Sequence of chain 2.C:
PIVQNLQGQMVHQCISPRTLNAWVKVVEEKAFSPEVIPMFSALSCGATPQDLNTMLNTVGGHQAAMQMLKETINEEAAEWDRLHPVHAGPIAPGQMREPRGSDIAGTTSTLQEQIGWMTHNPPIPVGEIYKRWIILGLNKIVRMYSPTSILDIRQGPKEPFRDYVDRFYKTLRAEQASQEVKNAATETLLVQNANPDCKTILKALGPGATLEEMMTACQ

Binding-site contacts:
Ligand atom O32 contacts residue GLN180 of chain 6.C at 3.4 Å (h-bond).
Ligand atom O32 contacts residue LYS71 of chain 2.C at 2.8 Å (salt-bridge).
Ligand atom C23 contacts residue LEU57 of chain 2.C at 3.5 Å (hydrophobic).
Ligand atom F28 contacts residue LEU70 of chain 2.C at 3.5 Å.
Ligand atom C21 contacts residue ASN58 of chain 2.C at 3.5 Å.
Ligand atom C16 contacts residue ASN58 of chain 2.C at 3.6 Å.
Ligand atom N17 contacts residue ASN58 of chain 2.C at 3.0 Å (h-bond).
Ligand atom O62 contacts residue GLN180 of chain 6.C at 3.2 Å.
Ligand atom F39 contacts residue ARG174 of chain 6.C at 3.4 Å.
Ligand atom C60 contacts residue GLN180 of chain 6.C at 3.4 Å.
Ligand atom C41 contacts residue GLN68 of chain 2.C at 3.3 Å.
Ligand atom F38 contacts residue LYS183 of chain 6.C at 3.0 Å.
Ligand atom C65 contacts residue GLN180 of chain 6.C at 3.5 Å.
Ligand atom C43 contacts residue GLN64 of chain 2.C at 3.4 Å.
Ligand atom C21 contacts residue ASN54 of chain 2.C at 3.4 Å.
Ligand atom CL55 contacts residue ASN75 of chain 2.C at 3.3 Å.
Ligand atom F47 contacts residue LYS71 of chain 2.C at 2.7 Å.
Ligand atom C23 contacts residue ASN58 of chain 2.C at 3.2 Å.
Ligand atom N63 contacts residue GLN180 of chain 6.C at 3.5 Å (h-bond).
Ligand atom F25 contacts residue MET67 of chain 2.C at 3.2 Å.
Ligand atom O62 contacts residue LYS71 of chain 2.C at 2.8 Å (salt-bridge).
Ligand atom F25 contacts residue LEU57 of chain 2.C at 3.2 Å.
Ligand atom F48 contacts residue GLN64 of chain 2.C at 3.5 Å.
Ligand atom C24 contacts residue LEU57 of chain 2.C at 3.5 Å (hydrophobic).
Ligand atom C46 contacts residue LYS71 of chain 2.C at 3.6 Å.
Ligand atom C52 contacts residue ASN54 of chain 2.C at 3.5 Å.
Ligand atom F48 contacts residue ARG174 of chain 6.C at 3.5 Å.
Ligand atom C26 contacts residue MET67 of chain 2.C at 3.6 Å (hydrophobic).
Ligand atom C67 contacts residue ASN54 of chain 2.C at 3.5 Å.
Ligand atom C52 contacts residue TYR131 of chain 2.C at 3.4 Å (hydrophobic).
Ligand atom C57 contacts residue LYS71 of chain 2.C at 3.4 Å.
Ligand atom F28 contacts residue LYS71 of chain 2.C at 3.1 Å.
Ligand atom N58 contacts residue LYS71 of chain 2.C at 3.6 Å.
Ligand atom N30 contacts residue ASN58 of chain 2.C at 2.7 Å (h-bond).
Ligand atom F28 contacts residue ILE74 of chain 2.C at 3.2 Å.
Ligand atom C27 contacts residue LYS71 of chain 2.C at 3.4 Å.
Ligand atom C33 contacts residue ASN58 of chain 2.C at 3.5 Å.
Ligand atom O61 contacts residue ASN75 of chain 2.C at 3.1 Å (h-bond).
Ligand atom O68 contacts residue THR108 of chain 2.C at 2.7 Å (h-bond).
Ligand atom C53 contacts residue TYR131 of chain 2.C at 3.5 Å (hydrophobic).

Sequence of chain 6.C:
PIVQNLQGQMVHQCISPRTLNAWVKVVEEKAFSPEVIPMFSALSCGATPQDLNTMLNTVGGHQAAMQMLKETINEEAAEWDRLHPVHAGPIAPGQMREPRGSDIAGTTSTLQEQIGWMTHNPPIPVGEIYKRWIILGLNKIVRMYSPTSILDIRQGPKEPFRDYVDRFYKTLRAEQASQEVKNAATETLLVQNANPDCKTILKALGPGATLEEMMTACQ

A small-molecule ligand and the protein it binds are described below.
Small molecule (SMILES): C[C@@H]1CN(c2ccc3c(=O)n(-c4ccc(Cl)c5c(NS(C)(=O)=O)nn(C)c45)c([C@H](Cc4cc(F)cc(F)c4)NC(=O)Cn4nc(C(F)F)c5c4C(F)(F)[C@@H]4C[C@H]54)nc3c2)C[C@H](C)O1